Sequence of chain 1.B:
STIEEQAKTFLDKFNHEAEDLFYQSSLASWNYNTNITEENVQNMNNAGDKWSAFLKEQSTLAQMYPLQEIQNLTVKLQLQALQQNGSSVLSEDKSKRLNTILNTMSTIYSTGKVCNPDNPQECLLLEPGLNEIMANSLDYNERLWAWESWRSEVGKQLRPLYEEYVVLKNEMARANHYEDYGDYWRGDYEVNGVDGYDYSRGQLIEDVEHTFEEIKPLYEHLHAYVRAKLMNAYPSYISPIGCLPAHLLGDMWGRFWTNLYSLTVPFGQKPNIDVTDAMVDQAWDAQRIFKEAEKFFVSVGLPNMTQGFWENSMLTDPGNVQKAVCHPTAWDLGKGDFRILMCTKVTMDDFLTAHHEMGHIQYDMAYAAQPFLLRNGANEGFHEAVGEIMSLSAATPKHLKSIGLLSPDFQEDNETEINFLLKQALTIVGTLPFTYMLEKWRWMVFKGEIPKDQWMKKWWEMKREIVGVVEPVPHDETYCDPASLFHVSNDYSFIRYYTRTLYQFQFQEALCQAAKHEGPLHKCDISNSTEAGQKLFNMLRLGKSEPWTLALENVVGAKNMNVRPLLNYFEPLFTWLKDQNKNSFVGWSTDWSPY

A protein and the small-molecule ligand that binds it are described below.
Small molecule (SMILES): CC(=O)N[C@@H]1[C@@H](O)[C@H](O)[C@@H](CO)O[C@H]1O

Binding-site contacts:
Ligand atom C7 contacts residue SER561 of chain 1.B at 4.1 Å.
Ligand atom C2 contacts residue ASN562 of chain 1.B at 2.4 Å.
Ligand atom C7 contacts residue SER436 of chain 1.B at 3.6 Å.
Ligand atom C1 contacts residue SER561 of chain 1.B at 4.5 Å.
Ligand atom C8 contacts residue ASP559 of chain 1.B at 4.3 Å.
Ligand atom C8 contacts residue LYS432 of chain 1.B at 4.4 Å.
Ligand atom N2 contacts residue ASN562 of chain 1.B at 2.8 Å (h-bond).
Ligand atom C4 contacts residue ASN562 of chain 1.B at 4.2 Å.
Ligand atom C1 contacts residue ASN562 of chain 1.B at 1.4 Å.
Ligand atom O5 contacts residue ASN562 of chain 1.B at 2.4 Å (h-bond).
Ligand atom O7 contacts residue SER436 of chain 1.B at 3.5 Å (h-bond).
Ligand atom O7 contacts residue ASN562 of chain 1.B at 3.7 Å.
Ligand atom O7 contacts residue SER561 of chain 1.B at 3.7 Å.
Ligand atom O3 contacts residue SER436 of chain 1.B at 4.3 Å.
Ligand atom O6 contacts residue ASN562 of chain 1.B at 4.4 Å.
Ligand atom C3 contacts residue ASN562 of chain 1.B at 3.8 Å.
Ligand atom C8 contacts residue SER436 of chain 1.B at 3.6 Å.
Ligand atom N2 contacts residue SER436 of chain 1.B at 4.4 Å.
Ligand atom C5 contacts residue ASN562 of chain 1.B at 3.7 Å.
Ligand atom C8 contacts residue SER561 of chain 1.B at 4.4 Å.
Ligand atom C7 contacts residue ASN562 of chain 1.B at 3.5 Å.